The protein below binds the small molecule below.
Small molecule (SMILES): CC(=O)N[C@H]1[C@H](O[C@H]2[C@H](O)[C@@H](NC(C)=O)CO[C@@H]2CO)O[C@H](CO)[C@@H](O[C@@H]2O[C@H](CO)[C@@H](O)[C@H](O)[C@@H]2O)[C@@H]1O

Sequence of chain 1.C:
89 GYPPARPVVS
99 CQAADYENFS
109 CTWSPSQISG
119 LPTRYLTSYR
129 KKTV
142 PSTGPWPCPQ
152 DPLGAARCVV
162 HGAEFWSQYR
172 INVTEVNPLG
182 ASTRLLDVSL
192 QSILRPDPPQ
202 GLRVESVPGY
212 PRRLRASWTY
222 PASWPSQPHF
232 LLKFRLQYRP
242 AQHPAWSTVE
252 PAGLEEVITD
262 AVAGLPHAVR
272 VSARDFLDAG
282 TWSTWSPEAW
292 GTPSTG

Binding-site contacts:
Ligand atom O5 contacts residue ASN173 of chain 1.C at 2.6 Å (h-bond).
Ligand atom C5 contacts residue ASN173 of chain 1.C at 3.8 Å.
Ligand atom C2 contacts residue ASN173 of chain 1.C at 2.4 Å.
Ligand atom C5 contacts residue THR175 of chain 1.C at 3.8 Å.
Ligand atom C4 contacts residue ASN173 of chain 1.C at 4.3 Å.
Ligand atom C7 contacts residue ASN173 of chain 1.C at 3.3 Å.
Ligand atom N2 contacts residue ARG171 of chain 1.C at 4.1 Å.
Ligand atom O5 contacts residue THR175 of chain 1.C at 3.7 Å.
Ligand atom C6 contacts residue LEU124 of chain 1.C at 4.2 Å (hydrophobic).
Ligand atom C6 contacts residue THR175 of chain 1.C at 4.5 Å.
Ligand atom C3 contacts residue ASN173 of chain 1.C at 3.7 Å.
Ligand atom C1 contacts residue ASN173 of chain 1.C at 1.4 Å.
Ligand atom O7 contacts residue LEU186 of chain 1.C at 4.1 Å.
Ligand atom O7 contacts residue ASN173 of chain 1.C at 4.1 Å.
Ligand atom N2 contacts residue ASN173 of chain 1.C at 2.6 Å (h-bond).
Ligand atom C8 contacts residue LEU124 of chain 1.C at 4.2 Å (hydrophobic).
Ligand atom C1 contacts residue THR175 of chain 1.C at 3.6 Å.
Ligand atom C8 contacts residue ASN173 of chain 1.C at 3.7 Å.
Ligand atom C8 contacts residue ARG171 of chain 1.C at 3.2 Å.
Ligand atom O7 contacts residue ARG171 of chain 1.C at 3.2 Å (salt-bridge).
Ligand atom C7 contacts residue ARG171 of chain 1.C at 3.2 Å.